Sequence of chain 1.B:
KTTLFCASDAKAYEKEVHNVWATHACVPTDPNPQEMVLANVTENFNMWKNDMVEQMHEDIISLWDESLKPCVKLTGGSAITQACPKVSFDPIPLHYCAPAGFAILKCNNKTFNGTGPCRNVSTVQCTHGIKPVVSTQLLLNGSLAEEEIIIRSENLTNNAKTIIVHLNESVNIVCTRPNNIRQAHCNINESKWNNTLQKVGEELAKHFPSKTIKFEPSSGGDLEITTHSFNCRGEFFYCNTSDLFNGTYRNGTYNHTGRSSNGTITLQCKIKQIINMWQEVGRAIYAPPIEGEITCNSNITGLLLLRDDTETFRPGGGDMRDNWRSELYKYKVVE

Binding-site contacts:
Ligand atom O5 contacts residue ASP256 of chain 1.B at 3.4 Å (salt-bridge).
Ligand atom C1 contacts residue THR270 of chain 1.B at 3.6 Å.
Ligand atom O5 contacts residue ARG272 of chain 1.B at 4.2 Å.
Ligand atom N2 contacts residue ASN259 of chain 1.B at 2.8 Å (h-bond).
Ligand atom O5 contacts residue SER255 of chain 1.B at 4.3 Å.
Ligand atom O5 contacts residue GLY271 of chain 1.B at 3.7 Å.
Ligand atom O6 contacts residue ARG272 of chain 1.B at 3.2 Å.
Ligand atom O6 contacts residue ASN259 of chain 1.B at 4.5 Å.
Ligand atom C6 contacts residue ASP256 of chain 1.B at 3.9 Å.
Ligand atom C7 contacts residue PRO230 of chain 1.B at 3.9 Å (hydrophobic).
Ligand atom C6 contacts residue ARG272 of chain 1.B at 4.1 Å.
Ligand atom C8 contacts residue PRO230 of chain 1.B at 3.7 Å (hydrophobic).
Ligand atom O5 contacts residue ASN259 of chain 1.B at 2.4 Å (h-bond).
Ligand atom C2 contacts residue ASN259 of chain 1.B at 2.5 Å.
Ligand atom O6 contacts residue GLY271 of chain 1.B at 4.1 Å.
Ligand atom O5 contacts residue THR270 of chain 1.B at 3.6 Å.
Ligand atom C7 contacts residue ASN259 of chain 1.B at 3.7 Å.
Ligand atom C4 contacts residue ASN259 of chain 1.B at 4.2 Å.
Ligand atom C1 contacts residue ASP256 of chain 1.B at 4.4 Å.
Ligand atom C8 contacts residue ASN259 of chain 1.B at 3.9 Å.
Ligand atom C5 contacts residue ASP256 of chain 1.B at 4.3 Å.
Ligand atom C5 contacts residue THR270 of chain 1.B at 4.1 Å.
Ligand atom O7 contacts residue PRO230 of chain 1.B at 3.7 Å.
Ligand atom O6 contacts residue ASP256 of chain 1.B at 2.6 Å (salt-bridge).
Ligand atom C5 contacts residue ASN259 of chain 1.B at 3.7 Å.
Ligand atom C8 contacts residue GLU229 of chain 1.B at 3.5 Å.
Ligand atom C1 contacts residue ASN259 of chain 1.B at 1.4 Å.
Ligand atom C3 contacts residue ASN259 of chain 1.B at 3.8 Å.
Ligand atom C1 contacts residue GLY271 of chain 1.B at 3.9 Å.
Ligand atom C2 contacts residue SER255 of chain 1.B at 4.2 Å.
Ligand atom C1 contacts residue SER255 of chain 1.B at 4.0 Å.

A protein and the small-molecule ligand that binds it are described below.
Small molecule (SMILES): CC(=O)N[C@@H]1[C@@H](O)[C@H](O)[C@@H](CO)O[C@H]1O